Sequence of chain 3.I:
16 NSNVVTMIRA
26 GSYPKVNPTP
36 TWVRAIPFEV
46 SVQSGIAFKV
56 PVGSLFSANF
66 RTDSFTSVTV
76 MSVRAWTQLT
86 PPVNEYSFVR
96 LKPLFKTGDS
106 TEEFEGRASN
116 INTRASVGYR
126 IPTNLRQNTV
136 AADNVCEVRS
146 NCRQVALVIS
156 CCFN

Sequence of chain 3.L:
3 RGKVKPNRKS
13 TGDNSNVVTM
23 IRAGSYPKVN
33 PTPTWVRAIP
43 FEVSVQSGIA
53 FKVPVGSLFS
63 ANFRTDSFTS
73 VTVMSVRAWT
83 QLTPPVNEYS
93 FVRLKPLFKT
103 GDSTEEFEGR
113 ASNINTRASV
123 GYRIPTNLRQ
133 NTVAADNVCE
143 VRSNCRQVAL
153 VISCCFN

A protein and the small-molecule ligand that binds it are described below.
Small molecule (SMILES): Nc1ncnc2c1ncn2[C@@H]1O[C@H](CO[P](=O)(O)O[C@H]2[C@@H](O)[C@H](n3cnc4c(N)ncnc43)O[C@@H]2CO[P](=O)(O)O[C@H]2[C@@H](O)[C@H](n3cnc4c(N)ncnc43)O[C@@H]2CO[P](=O)(O)O[C@H]2[C@@H](O)[C@H](n3cnc4c(N)ncnc43)O[C@@H]2CO[P](=O)(O)O[C@H]2[C@@H](O)[C@H](n3cnc4c(N)ncnc43)O[C@@H]2CO[P](=O)(O)O[C@H]2[C@@H](O)[C@H](n3cnc4c(N)ncnc43)O[C@@H]2COP(=O)=O)[C@@H](O)[C@H]1O

Binding-site contacts:
Ligand atom N3 contacts residue ARG10 of chain 2.L at 4.3 Å.
Ligand atom O3' contacts residue SER17 of chain 3.I at 2.5 Å (h-bond).
Ligand atom C1' contacts residue VAL38 of chain 3.L at 3.9 Å (hydrophobic).
Ligand atom O2' contacts residue ASN16 of chain 3.I at 3.0 Å (h-bond).
Ligand atom C1' contacts residue ASN16 of chain 3.I at 4.0 Å.
Ligand atom O2' contacts residue ARG39 of chain 1.M at 4.0 Å.
Ligand atom C4' contacts residue ARG79 of chain 1.M at 3.7 Å.
Ligand atom C2' contacts residue THR36 of chain 3.L at 3.7 Å.
Ligand atom O2' contacts residue SER17 of chain 3.I at 2.4 Å (h-bond).
Ligand atom C4' contacts residue SER17 of chain 3.I at 4.0 Å.
Ligand atom C5' contacts residue THR21 of chain 3.I at 4.0 Å.
Ligand atom P contacts residue SER17 of chain 3.I at 3.6 Å.
Ligand atom N1 contacts residue ARG10 of chain 2.L at 3.0 Å (salt-bridge).
Ligand atom C6 contacts residue ARG10 of chain 2.L at 3.9 Å.
Ligand atom O2' contacts residue VAL38 of chain 1.M at 2.8 Å (h-bond).
Ligand atom OP1 contacts residue ARG79 of chain 1.M at 4.3 Å.
Ligand atom O5' contacts residue ARG79 of chain 1.M at 3.6 Å.
Ligand atom C5' contacts residue SER17 of chain 3.I at 3.2 Å.
Ligand atom C4' contacts residue VAL19 of chain 3.I at 4.1 Å (hydrophobic).
Ligand atom N9 contacts residue VAL38 of chain 3.L at 4.3 Å.
Ligand atom C2' contacts residue VAL38 of chain 1.M at 3.8 Å (hydrophobic).
Ligand atom N6 contacts residue ARG10 of chain 2.L at 4.0 Å.
Ligand atom OP1 contacts residue SER17 of chain 3.I at 4.0 Å.
Ligand atom O2' contacts residue SER155 of chain 1.M at 3.3 Å (h-bond).
Ligand atom O3' contacts residue SER155 of chain 1.M at 3.6 Å.
Ligand atom C2' contacts residue SER17 of chain 3.I at 3.4 Å.
Ligand atom N3 contacts residue VAL38 of chain 3.L at 4.2 Å.
Ligand atom O2' contacts residue THR36 of chain 3.L at 2.3 Å (h-bond).
Ligand atom C4' contacts residue PRO35 of chain 3.L at 4.2 Å (hydrophobic).
Ligand atom C3' contacts residue SER17 of chain 3.I at 3.4 Å.
Ligand atom C5' contacts residue PRO35 of chain 3.L at 4.3 Å (hydrophobic).
Ligand atom C2 contacts residue ARG10 of chain 2.L at 3.2 Å.
Ligand atom O5' contacts residue SER17 of chain 3.I at 3.5 Å (h-bond).
Ligand atom O2' contacts residue VAL19 of chain 3.I at 4.2 Å.
Ligand atom O4' contacts residue VAL38 of chain 1.M at 4.2 Å.
Ligand atom O3' contacts residue THR36 of chain 3.L at 4.1 Å.
Ligand atom C2' contacts residue ASN16 of chain 3.I at 4.1 Å.
Ligand atom O4' contacts residue VAL19 of chain 3.I at 4.2 Å.
Ligand atom C1' contacts residue VAL38 of chain 1.M at 4.2 Å (hydrophobic).
Ligand atom C5' contacts residue ARG79 of chain 1.M at 3.3 Å.

Sequence of chain 2.L:
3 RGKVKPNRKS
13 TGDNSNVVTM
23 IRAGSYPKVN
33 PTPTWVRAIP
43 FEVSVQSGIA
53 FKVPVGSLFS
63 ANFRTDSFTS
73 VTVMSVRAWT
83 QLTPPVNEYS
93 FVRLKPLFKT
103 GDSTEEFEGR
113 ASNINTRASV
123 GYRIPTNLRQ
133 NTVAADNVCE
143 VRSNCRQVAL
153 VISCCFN

Sequence of chain 1.M:
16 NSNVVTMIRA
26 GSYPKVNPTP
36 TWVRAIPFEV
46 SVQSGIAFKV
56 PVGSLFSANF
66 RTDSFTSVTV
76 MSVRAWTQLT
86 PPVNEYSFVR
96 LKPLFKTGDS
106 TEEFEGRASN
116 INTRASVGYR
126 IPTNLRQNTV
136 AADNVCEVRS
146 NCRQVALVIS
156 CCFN